Binding-site contacts:
Ligand atom O2 contacts residue LEU298 of chain 1.A at 3.4 Å.
Ligand atom O1 contacts residue GLU374 of chain 1.A at 3.0 Å (salt-bridge).
Ligand atom O2 contacts residue SER297 of chain 1.A at 3.3 Å (h-bond).
Ligand atom C1 contacts residue GLU374 of chain 1.A at 3.7 Å.
Ligand atom O2 contacts residue GLY296 of chain 1.A at 3.2 Å.
Ligand atom C5 contacts residue GLY296 of chain 1.A at 3.5 Å.
Ligand atom C4 contacts residue ASN189 of chain 1.A at 3.6 Å.
Ligand atom C2 contacts residue ASP132 of chain 1.A at 3.5 Å.
Ligand atom C3 contacts residue ASP132 of chain 1.A at 3.6 Å.
Ligand atom O2 contacts residue ASP132 of chain 1.A at 2.7 Å (salt-bridge).
Ligand atom O2 contacts residue PHE136 of chain 1.A at 3.5 Å.
Ligand atom C3 contacts residue ASP266 of chain 1.A at 3.4 Å.
Ligand atom O5 contacts residue SER297 of chain 1.A at 3.2 Å (h-bond).
Ligand atom C5 contacts residue ASP247 of chain 1.A at 3.7 Å.
Ligand atom C1 contacts residue ASP247 of chain 1.A at 3.7 Å.
Ligand atom O3 contacts residue ASP266 of chain 1.A at 2.6 Å (salt-bridge).
Ligand atom C4 contacts residue PHE371 of chain 1.A at 3.6 Å (hydrophobic).
Ligand atom O2 contacts residue PRO52 of chain 1.A at 3.3 Å.
Ligand atom O3 contacts residue GLN22 of chain 1.A at 2.9 Å (h-bond).
Ligand atom O5 contacts residue TRP265 of chain 1.A at 3.5 Å (h-bond).
Ligand atom O4 contacts residue TYR249 of chain 1.A at 3.5 Å.
Ligand atom O2 contacts residue GLN22 of chain 1.A at 2.8 Å (h-bond).
Ligand atom C1 contacts residue TRP265 of chain 1.A at 3.4 Å (hydrophobic).
Ligand atom O1 contacts residue PHE371 of chain 1.A at 3.6 Å.
Ligand atom O5 contacts residue GLY296 of chain 1.A at 3.3 Å.
Ligand atom C5 contacts residue TYR249 of chain 1.A at 3.6 Å (hydrophobic).
Ligand atom O4 contacts residue SER297 of chain 1.A at 3.2 Å (h-bond).
Ligand atom O5 contacts residue ASN189 of chain 1.A at 3.6 Å.
Ligand atom O2 contacts residue PRO76 of chain 1.A at 3.3 Å.
Ligand atom O3 contacts residue ASP132 of chain 1.A at 2.7 Å (salt-bridge).
Ligand atom C2 contacts residue ASN75 of chain 1.A at 3.4 Å.
Ligand atom C5 contacts residue TRP265 of chain 1.A at 3.5 Å (hydrophobic).
Ligand atom O3 contacts residue TRP265 of chain 1.A at 2.9 Å (h-bond).
Ligand atom O4 contacts residue GLY296 of chain 1.A at 3.5 Å.
Ligand atom O4 contacts residue TRP265 of chain 1.A at 3.5 Å (h-bond).
Ligand atom O5 contacts residue ARG20 of chain 1.A at 3.1 Å (salt-bridge).
Ligand atom C5 contacts residue TRP192 of chain 1.A at 3.4 Å (hydrophobic).
Ligand atom O2 contacts residue ASN75 of chain 1.A at 3.0 Å.
Ligand atom C1 contacts residue SER297 of chain 1.A at 3.2 Å.
Ligand atom O2 contacts residue GLY134 of chain 1.A at 3.3 Å.

Sequence of chain 1.A:
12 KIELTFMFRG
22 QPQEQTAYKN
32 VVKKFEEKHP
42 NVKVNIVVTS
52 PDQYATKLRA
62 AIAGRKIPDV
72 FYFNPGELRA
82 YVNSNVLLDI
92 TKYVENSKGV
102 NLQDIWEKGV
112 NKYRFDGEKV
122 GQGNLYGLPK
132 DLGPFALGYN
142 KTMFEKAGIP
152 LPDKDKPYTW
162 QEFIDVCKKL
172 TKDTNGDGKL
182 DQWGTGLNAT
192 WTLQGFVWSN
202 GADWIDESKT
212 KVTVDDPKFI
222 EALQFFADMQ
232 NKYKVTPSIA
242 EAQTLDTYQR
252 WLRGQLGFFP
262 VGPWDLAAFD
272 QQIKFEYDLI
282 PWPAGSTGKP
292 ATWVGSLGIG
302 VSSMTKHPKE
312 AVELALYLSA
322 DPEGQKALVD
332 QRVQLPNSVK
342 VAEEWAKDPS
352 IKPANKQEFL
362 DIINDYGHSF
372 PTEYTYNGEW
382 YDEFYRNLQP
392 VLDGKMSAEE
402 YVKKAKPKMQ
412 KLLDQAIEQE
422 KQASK

A protein and the small-molecule ligand that binds it are described below.
Small molecule (SMILES): OC[C@@H]1O[C@@H](OC[C@@H]2O[C@@H](OC[C@@H]3O[C@@H](OC[C@@H]4O[C@@H](OC[C@@H]5O[C@@H](OC[C@@H]6O[C@@H](O)[C@H](O)[C@H]6O)[C@H](O)[C@H]5O)[C@H](O)[C@H]4O)[C@H](O)[C@H]3O)[C@H](O)[C@H]2O)[C@H](O)[C@H]1O